Binding-site contacts:
Ligand atom O3G contacts residue THR36 of chain 1.A at 3.5 Å (h-bond).
Ligand atom O2B contacts residue LYS17 of chain 1.A at 3.6 Å (salt-bridge).
Ligand atom N2 contacts residue ASP119 of chain 1.A at 2.9 Å (salt-bridge).
Ligand atom PB contacts residue LYS17 of chain 1.A at 3.6 Å.
Ligand atom O6 contacts residue ASP119 of chain 1.A at 3.5 Å (salt-bridge).
Ligand atom O6 contacts residue SER159 of chain 1.A at 3.5 Å (h-bond).
Ligand atom N1 contacts residue LEU161 of chain 1.A at 3.6 Å.
Ligand atom O1B contacts residue VAL15 of chain 1.A at 3.4 Å (h-bond).
Ligand atom C3B contacts residue ALA14 of chain 1.A at 3.6 Å (hydrophobic).
Ligand atom C2 contacts residue ASP119 of chain 1.A at 3.6 Å.
Ligand atom O2B contacts residue THR18 of chain 1.A at 3.0 Å (h-bond).
Ligand atom O6 contacts residue ALA160 of chain 1.A at 2.9 Å (h-bond).
Ligand atom O1G contacts residue MG1 of chain 1.C at 2.0 Å.
Ligand atom O3G contacts residue PRO35 of chain 1.A at 3.3 Å.
Ligand atom C8 contacts residue CYS19 of chain 1.A at 3.5 Å (hydrophobic).
Ligand atom C8 contacts residue GLY16 of chain 1.A at 3.6 Å.
Ligand atom O1G contacts residue THR36 of chain 1.A at 2.8 Å (h-bond).
Ligand atom O1A contacts residue GLY16 of chain 1.A at 3.3 Å.
Ligand atom O4' contacts residue LYS117 of chain 1.A at 3.0 Å (salt-bridge).
Ligand atom PG contacts residue THR36 of chain 1.A at 3.8 Å.
Ligand atom N2 contacts residue LEU161 of chain 1.A at 3.7 Å.
Ligand atom O1B contacts residue LYS17 of chain 1.A at 2.7 Å (salt-bridge).
Ligand atom N1 contacts residue ASP119 of chain 1.A at 2.8 Å (salt-bridge).
Ligand atom O2A contacts residue TYR33 of chain 1.A at 3.7 Å.
Ligand atom O2G contacts residue GLY61 of chain 1.A at 2.8 Å (h-bond).
Ligand atom PB contacts residue MG1 of chain 1.C at 3.2 Å.
Ligand atom O2G contacts residue LYS17 of chain 1.A at 2.7 Å (salt-bridge).
Ligand atom N2 contacts residue LEU120 of chain 1.A at 3.5 Å.
Ligand atom C3B contacts residue MG1 of chain 1.C at 3.4 Å.
Ligand atom C6 contacts residue ASP119 of chain 1.A at 3.6 Å.
Ligand atom O6 contacts residue LEU161 of chain 1.A at 3.2 Å (h-bond).
Ligand atom O2' contacts residue PHE29 of chain 1.A at 3.5 Å.
Ligand atom PG contacts residue MG1 of chain 1.C at 3.2 Å.
Ligand atom O1A contacts residue LYS17 of chain 1.A at 3.7 Å.
Ligand atom O3A contacts residue GLY16 of chain 1.A at 3.2 Å (h-bond).
Ligand atom O1A contacts residue THR18 of chain 1.A at 3.3 Å (h-bond).
Ligand atom O2B contacts residue MG1 of chain 1.C at 2.0 Å.
Ligand atom N7 contacts residue CYS19 of chain 1.A at 3.5 Å.
Ligand atom O1A contacts residue CYS19 of chain 1.A at 2.8 Å (h-bond).
Ligand atom O1B contacts residue GLY16 of chain 1.A at 3.1 Å (h-bond).

Sequence of chain 1.A:
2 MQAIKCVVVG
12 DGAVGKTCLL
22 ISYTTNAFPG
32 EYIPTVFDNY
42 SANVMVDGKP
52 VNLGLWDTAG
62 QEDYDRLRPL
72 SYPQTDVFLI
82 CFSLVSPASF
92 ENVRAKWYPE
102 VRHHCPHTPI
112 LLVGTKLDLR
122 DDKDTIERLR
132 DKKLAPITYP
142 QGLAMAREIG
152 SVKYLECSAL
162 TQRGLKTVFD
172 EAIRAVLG

This protein binds this small molecule.
Small molecule (SMILES): Nc1nc2c(ncn2[C@@H]2O[C@H](CO[P](=O)(O)O[P](=O)(O)CP(=O)(O)O)[C@@H](O)[C@H]2O)c(=O)[nH]1